This protein binds this small molecule.
Small molecule (SMILES): CC(=O)N[C@@H]1[C@@H](O)[C@H](O)[C@@H](CO)O[C@H]1O

Sequence of chain 1.L:
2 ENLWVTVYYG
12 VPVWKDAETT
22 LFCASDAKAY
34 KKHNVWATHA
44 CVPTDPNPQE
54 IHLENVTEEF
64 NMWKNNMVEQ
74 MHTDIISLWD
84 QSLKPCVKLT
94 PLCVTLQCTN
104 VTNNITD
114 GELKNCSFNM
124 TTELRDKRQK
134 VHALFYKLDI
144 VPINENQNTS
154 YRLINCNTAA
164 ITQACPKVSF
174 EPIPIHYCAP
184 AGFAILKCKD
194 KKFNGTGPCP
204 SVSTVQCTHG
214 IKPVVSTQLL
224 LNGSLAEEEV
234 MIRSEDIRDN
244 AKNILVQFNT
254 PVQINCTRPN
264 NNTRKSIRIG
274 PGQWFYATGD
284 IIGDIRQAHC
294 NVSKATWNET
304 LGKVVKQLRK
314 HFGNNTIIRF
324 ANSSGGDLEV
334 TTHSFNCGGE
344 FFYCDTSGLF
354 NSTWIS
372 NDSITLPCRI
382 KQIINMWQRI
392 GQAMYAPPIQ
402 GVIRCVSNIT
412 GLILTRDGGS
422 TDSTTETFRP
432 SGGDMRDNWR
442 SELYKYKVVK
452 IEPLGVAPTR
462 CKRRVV

Binding-site contacts:
Ligand atom C4 contacts residue ASN122 of chain 1.L at 4.2 Å.
Ligand atom C8 contacts residue PHE121 of chain 1.L at 3.5 Å (hydrophobic).
Ligand atom C8 contacts residue GLN100 of chain 1.L at 4.5 Å.
Ligand atom C2 contacts residue ASN122 of chain 1.L at 2.5 Å.
Ligand atom C8 contacts residue ASN122 of chain 1.L at 3.7 Å.
Ligand atom N2 contacts residue ASN122 of chain 1.L at 2.8 Å (h-bond).
Ligand atom O7 contacts residue THR98 of chain 1.L at 4.2 Å.
Ligand atom C7 contacts residue ASN122 of chain 1.L at 3.3 Å.
Ligand atom C8 contacts residue SER120 of chain 1.L at 3.7 Å.
Ligand atom C1 contacts residue ASN122 of chain 1.L at 1.4 Å.
Ligand atom C5 contacts residue ASN122 of chain 1.L at 3.7 Å.
Ligand atom O5 contacts residue ASN122 of chain 1.L at 2.4 Å (h-bond).
Ligand atom O7 contacts residue ASN122 of chain 1.L at 3.6 Å (h-bond).
Ligand atom C3 contacts residue ASN122 of chain 1.L at 3.8 Å.
Ligand atom C8 contacts residue THR98 of chain 1.L at 3.9 Å.